Sequence of chain 1.E:
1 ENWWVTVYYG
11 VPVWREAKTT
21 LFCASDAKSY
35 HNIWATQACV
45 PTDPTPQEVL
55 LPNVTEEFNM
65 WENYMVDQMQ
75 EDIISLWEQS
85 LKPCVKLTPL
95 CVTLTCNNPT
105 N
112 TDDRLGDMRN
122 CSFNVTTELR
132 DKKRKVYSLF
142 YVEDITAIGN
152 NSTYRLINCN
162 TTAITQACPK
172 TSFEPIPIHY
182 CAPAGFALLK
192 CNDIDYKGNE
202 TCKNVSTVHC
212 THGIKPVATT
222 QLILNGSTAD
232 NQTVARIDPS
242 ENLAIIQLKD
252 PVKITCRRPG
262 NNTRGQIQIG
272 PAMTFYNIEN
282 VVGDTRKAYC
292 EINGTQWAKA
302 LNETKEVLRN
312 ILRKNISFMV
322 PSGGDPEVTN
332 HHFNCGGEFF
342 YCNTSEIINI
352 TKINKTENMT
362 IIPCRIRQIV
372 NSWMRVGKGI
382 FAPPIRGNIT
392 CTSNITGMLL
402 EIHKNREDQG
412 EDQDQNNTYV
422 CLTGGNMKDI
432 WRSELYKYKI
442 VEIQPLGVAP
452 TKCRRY

Binding-site contacts:
Ligand atom C7 contacts residue ASN303 of chain 1.E at 3.2 Å.
Ligand atom O7 contacts residue ASN303 of chain 1.E at 3.2 Å (h-bond).
Ligand atom C2 contacts residue ASN303 of chain 1.E at 2.5 Å.
Ligand atom O5 contacts residue ASN303 of chain 1.E at 2.4 Å (h-bond).
Ligand atom C8 contacts residue ASN303 of chain 1.E at 4.3 Å.
Ligand atom C1 contacts residue ASN303 of chain 1.E at 1.4 Å.
Ligand atom C4 contacts residue ASN303 of chain 1.E at 4.3 Å.
Ligand atom N2 contacts residue ASN303 of chain 1.E at 2.8 Å (h-bond).
Ligand atom C3 contacts residue ASN303 of chain 1.E at 3.8 Å.
Ligand atom C5 contacts residue ASN303 of chain 1.E at 3.7 Å.

A protein and the small-molecule ligand that binds it are described below.
Small molecule (SMILES): CC(=O)N[C@@H]1[C@@H](O)[C@H](O)[C@@H](CO)O[C@H]1O